Binding-site contacts:
Ligand atom O6 contacts residue GLU162 of chain 1.B at 2.3 Å (salt-bridge).
Ligand atom C3 contacts residue ASP74 of chain 1.B at 3.7 Å.
Ligand atom O1 contacts residue LYS24 of chain 1.B at 3.7 Å.
Ligand atom O4 contacts residue ARG353 of chain 1.B at 3.6 Å (salt-bridge).
Ligand atom O5 contacts residue TYR164 of chain 1.B at 3.5 Å.
Ligand atom O2 contacts residue GLU120 of chain 1.B at 2.3 Å (salt-bridge).
Ligand atom O1 contacts residue ASP23 of chain 1.B at 3.3 Å (salt-bridge).
Ligand atom C2 contacts residue TRP71 of chain 1.B at 4.0 Å (hydrophobic).
Ligand atom O3 contacts residue TRP71 of chain 1.B at 3.5 Å (h-bond).
Ligand atom O1 contacts residue GLU120 of chain 1.B at 3.9 Å.
Ligand atom O3 contacts residue ALA72 of chain 1.B at 3.3 Å.
Ligand atom C5 contacts residue GLU162 of chain 1.B at 3.8 Å.
Ligand atom C6 contacts residue GLU162 of chain 1.B at 3.0 Å.
Ligand atom C2 contacts residue ASP74 of chain 1.B at 3.1 Å.
Ligand atom O2 contacts residue TRP239 of chain 1.B at 4.0 Å.
Ligand atom C4 contacts residue TRP349 of chain 1.B at 3.8 Å (hydrophobic).
Ligand atom C6 contacts residue TRP349 of chain 1.B at 3.7 Å (hydrophobic).
Ligand atom O3 contacts residue TRP349 of chain 1.B at 3.8 Å.
Ligand atom O2 contacts residue TRP71 of chain 1.B at 3.2 Å (h-bond).
Ligand atom O3 contacts residue ARG75 of chain 1.B at 3.3 Å (salt-bridge).
Ligand atom O1 contacts residue TRP239 of chain 1.B at 3.1 Å.
Ligand atom O3 contacts residue ASP74 of chain 1.B at 3.1 Å (salt-bridge).
Ligand atom C2 contacts residue TYR164 of chain 1.B at 3.9 Å (hydrophobic).
Ligand atom O3 contacts residue MET339 of chain 1.B at 3.9 Å.
Ligand atom O3 contacts residue TYR164 of chain 1.B at 4.0 Å.
Ligand atom C3 contacts residue TRP71 of chain 1.B at 3.7 Å (hydrophobic).
Ligand atom O2 contacts residue LYS24 of chain 1.B at 3.6 Å.
Ligand atom C2 contacts residue TRP239 of chain 1.B at 3.9 Å (hydrophobic).
Ligand atom O6 contacts residue ARG353 of chain 1.B at 3.9 Å.
Ligand atom O6 contacts residue PRO163 of chain 1.B at 3.7 Å.
Ligand atom O2 contacts residue ASP74 of chain 1.B at 2.7 Å (salt-bridge).
Ligand atom C1 contacts residue TRP239 of chain 1.B at 3.5 Å (hydrophobic).
Ligand atom C6 contacts residue TYR164 of chain 1.B at 3.6 Å (hydrophobic).
Ligand atom O2 contacts residue ALA72 of chain 1.B at 3.4 Å.
Ligand atom C2 contacts residue TRP349 of chain 1.B at 3.8 Å (hydrophobic).
Ligand atom O5 contacts residue TRP349 of chain 1.B at 4.0 Å.
Ligand atom C6 contacts residue PHE165 of chain 1.B at 4.0 Å (hydrophobic).
Ligand atom O6 contacts residue TYR164 of chain 1.B at 3.1 Å.
Ligand atom C2 contacts residue GLU120 of chain 1.B at 3.6 Å.
Ligand atom C6 contacts residue ARG353 of chain 1.B at 3.4 Å.

This protein binds this small molecule.
Small molecule (SMILES): OC[C@H]1O[C@H](O[C@H]2[C@H](O)[C@@H](O)[C@@H](O)O[C@@H]2CO)[C@H](O)[C@@H](O)[C@@H]1O

Sequence of chain 1.B:
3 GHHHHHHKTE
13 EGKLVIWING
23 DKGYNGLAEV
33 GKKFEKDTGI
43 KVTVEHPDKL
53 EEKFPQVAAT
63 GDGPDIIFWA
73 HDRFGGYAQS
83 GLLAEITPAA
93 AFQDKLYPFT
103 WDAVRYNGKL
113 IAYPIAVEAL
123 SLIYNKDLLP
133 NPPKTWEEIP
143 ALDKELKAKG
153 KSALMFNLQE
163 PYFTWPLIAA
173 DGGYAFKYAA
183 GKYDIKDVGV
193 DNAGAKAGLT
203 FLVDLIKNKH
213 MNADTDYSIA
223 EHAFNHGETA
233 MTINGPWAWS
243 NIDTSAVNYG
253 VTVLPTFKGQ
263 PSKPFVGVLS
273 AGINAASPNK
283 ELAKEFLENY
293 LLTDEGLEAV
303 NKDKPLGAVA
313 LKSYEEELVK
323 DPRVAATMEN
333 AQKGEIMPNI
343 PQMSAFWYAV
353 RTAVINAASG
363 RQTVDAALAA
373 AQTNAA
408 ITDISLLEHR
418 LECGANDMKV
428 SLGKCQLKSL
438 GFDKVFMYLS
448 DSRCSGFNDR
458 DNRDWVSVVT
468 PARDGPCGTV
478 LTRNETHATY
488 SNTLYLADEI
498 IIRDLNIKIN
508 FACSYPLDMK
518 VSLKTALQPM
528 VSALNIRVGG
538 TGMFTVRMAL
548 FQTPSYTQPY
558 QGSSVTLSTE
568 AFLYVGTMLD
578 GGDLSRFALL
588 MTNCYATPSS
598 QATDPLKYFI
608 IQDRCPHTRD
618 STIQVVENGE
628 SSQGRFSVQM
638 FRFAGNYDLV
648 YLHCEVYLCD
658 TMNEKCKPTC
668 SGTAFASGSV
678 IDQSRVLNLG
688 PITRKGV